This small molecule binds to this protein.
Small molecule (SMILES): Cn1sc(=O)c2cc(S(N)(=O)=O)ccc21

Sequence of chain 1.A:
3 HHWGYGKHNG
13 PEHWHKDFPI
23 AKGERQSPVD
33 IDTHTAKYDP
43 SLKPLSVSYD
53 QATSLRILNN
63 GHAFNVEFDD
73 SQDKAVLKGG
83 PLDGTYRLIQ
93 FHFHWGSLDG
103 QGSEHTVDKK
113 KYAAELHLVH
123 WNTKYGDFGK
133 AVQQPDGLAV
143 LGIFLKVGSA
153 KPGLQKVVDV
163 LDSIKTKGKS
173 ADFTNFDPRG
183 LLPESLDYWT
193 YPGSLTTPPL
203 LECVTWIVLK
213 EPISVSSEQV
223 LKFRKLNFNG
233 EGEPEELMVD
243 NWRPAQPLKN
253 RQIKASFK

Binding-site contacts:
Ligand atom N12 contacts residue HIS119 of chain 1.A at 3.4 Å (h-bond).
Ligand atom O14 contacts residue TRP208 of chain 1.A at 3.8 Å.
Ligand atom C8 contacts residue VAL121 of chain 1.A at 4.1 Å (hydrophobic).
Ligand atom O13 contacts residue VAL142 of chain 1.A at 3.9 Å.
Ligand atom S1 contacts residue ZN1 of chain 1.B at 3.0 Å.
Ligand atom C8 contacts residue PHE130 of chain 1.A at 3.9 Å (hydrophobic).
Ligand atom N12 contacts residue ZN1 of chain 1.B at 1.7 Å.
Ligand atom O14 contacts residue SER196 of chain 1.A at 4.2 Å.
Ligand atom C10 contacts residue GLN92 of chain 1.A at 3.9 Å.
Ligand atom C2 contacts residue HIS94 of chain 1.A at 4.0 Å.
Ligand atom C10 contacts residue LEU197 of chain 1.A at 3.9 Å (hydrophobic).
Ligand atom O9 contacts residue VAL121 of chain 1.A at 3.1 Å.
Ligand atom C2 contacts residue ZN1 of chain 1.B at 4.1 Å.
Ligand atom C4 contacts residue LEU197 of chain 1.A at 4.0 Å (hydrophobic).
Ligand atom C2 contacts residue LEU197 of chain 1.A at 3.5 Å (hydrophobic).
Ligand atom O13 contacts residue VAL121 of chain 1.A at 3.9 Å.
Ligand atom N12 contacts residue HIS94 of chain 1.A at 3.1 Å (h-bond).
Ligand atom S1 contacts residue HIS94 of chain 1.A at 3.7 Å.
Ligand atom C5 contacts residue LEU197 of chain 1.A at 4.1 Å (hydrophobic).
Ligand atom O9 contacts residue GLN92 of chain 1.A at 2.7 Å (h-bond).
Ligand atom C11 contacts residue VAL121 of chain 1.A at 3.8 Å (hydrophobic).
Ligand atom S7 contacts residue PHE130 of chain 1.A at 3.8 Å.
Ligand atom S1 contacts residue HIS119 of chain 1.A at 4.1 Å.
Ligand atom S1 contacts residue THR198 of chain 1.A at 3.6 Å (h-bond).
Ligand atom N12 contacts residue THR198 of chain 1.A at 2.6 Å (h-bond).
Ligand atom C11 contacts residue LEU197 of chain 1.A at 3.6 Å (hydrophobic).
Ligand atom O9 contacts residue PHE130 of chain 1.A at 3.8 Å.
Ligand atom C11 contacts residue HIS94 of chain 1.A at 3.8 Å.
Ligand atom O13 contacts residue ZN1 of chain 1.B at 3.1 Å.
Ligand atom O14 contacts residue THR198 of chain 1.A at 2.8 Å (h-bond).
Ligand atom C8 contacts residue GLN92 of chain 1.A at 3.1 Å.
Ligand atom O13 contacts residue HIS119 of chain 1.A at 3.6 Å (h-bond).
Ligand atom C3 contacts residue THR199 of chain 1.A at 3.5 Å.
Ligand atom C4 contacts residue THR199 of chain 1.A at 3.3 Å.
Ligand atom O14 contacts residue LEU197 of chain 1.A at 3.2 Å.
Ligand atom N12 contacts residue HIS96 of chain 1.A at 3.1 Å (h-bond).
Ligand atom O14 contacts residue ZN1 of chain 1.B at 3.9 Å.
Ligand atom S7 contacts residue GLN92 of chain 1.A at 3.9 Å.
Ligand atom O13 contacts residue HIS94 of chain 1.A at 3.4 Å (h-bond).
Ligand atom C3 contacts residue LEU197 of chain 1.A at 3.8 Å (hydrophobic).